Sequence of chain 1.A:
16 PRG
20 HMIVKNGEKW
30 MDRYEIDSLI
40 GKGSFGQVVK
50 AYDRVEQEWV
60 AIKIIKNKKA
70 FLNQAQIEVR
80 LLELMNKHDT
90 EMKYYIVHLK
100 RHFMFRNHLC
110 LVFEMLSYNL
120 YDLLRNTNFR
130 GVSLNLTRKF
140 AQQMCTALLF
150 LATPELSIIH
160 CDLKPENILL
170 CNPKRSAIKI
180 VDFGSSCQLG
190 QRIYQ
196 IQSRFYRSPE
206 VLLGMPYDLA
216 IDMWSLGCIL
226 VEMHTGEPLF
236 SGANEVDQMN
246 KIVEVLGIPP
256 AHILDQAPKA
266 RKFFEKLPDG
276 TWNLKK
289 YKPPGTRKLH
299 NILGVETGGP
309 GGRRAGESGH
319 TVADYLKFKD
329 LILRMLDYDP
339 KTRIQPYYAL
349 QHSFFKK

Binding-site contacts:
Ligand atom N5 contacts residue ASP181 of chain 1.A at 3.2 Å.
Ligand atom C15 contacts residue PHE112 of chain 1.A at 3.8 Å (hydrophobic).
Ligand atom N5 contacts residue LYS62 of chain 1.A at 3.0 Å (salt-bridge).
Ligand atom C4 contacts residue LEU168 of chain 1.A at 3.8 Å (hydrophobic).
Ligand atom C14 contacts residue GLU77 of chain 1.A at 3.9 Å.
Ligand atom C10 contacts residue LEU168 of chain 1.A at 3.6 Å (hydrophobic).
Ligand atom C6 contacts residue LEU115 of chain 1.A at 4.0 Å (hydrophobic).
Ligand atom N4 contacts residue PHE44 of chain 1.A at 3.6 Å.
Ligand atom N6 contacts residue GLU77 of chain 1.A at 2.9 Å (salt-bridge).
Ligand atom C1 contacts residue ILE39 of chain 1.A at 3.1 Å (hydrophobic).
Ligand atom C5 contacts residue LEU115 of chain 1.A at 3.3 Å (hydrophobic).
Ligand atom N6 contacts residue PHE112 of chain 1.A at 3.3 Å.
Ligand atom C7 contacts residue ALA60 of chain 1.A at 3.7 Å (hydrophobic).
Ligand atom C13 contacts residue LYS62 of chain 1.A at 3.7 Å.
Ligand atom C6 contacts residue LEU168 of chain 1.A at 3.9 Å (hydrophobic).
Ligand atom C14 contacts residue PHE112 of chain 1.A at 3.9 Å (hydrophobic).
Ligand atom N4 contacts residue LYS62 of chain 1.A at 3.6 Å (salt-bridge).
Ligand atom C8 contacts residue PHE112 of chain 1.A at 3.8 Å (hydrophobic).
Ligand atom C11 contacts residue VAL180 of chain 1.A at 3.9 Å (hydrophobic).
Ligand atom N2 contacts residue LEU115 of chain 1.A at 3.0 Å (h-bond).
Ligand atom C14 contacts residue VAL180 of chain 1.A at 4.0 Å (hydrophobic).
Ligand atom N1 contacts residue LEU168 of chain 1.A at 3.5 Å.
Ligand atom C18 contacts residue VAL180 of chain 1.A at 3.6 Å (hydrophobic).
Ligand atom N6 contacts residue LYS62 of chain 1.A at 4.0 Å.
Ligand atom C4 contacts residue LEU115 of chain 1.A at 3.9 Å (hydrophobic).
Ligand atom C14 contacts residue LYS62 of chain 1.A at 3.9 Å.
Ligand atom N6 contacts residue ASP181 of chain 1.A at 3.1 Å (salt-bridge).
Ligand atom N4 contacts residue ASP181 of chain 1.A at 3.0 Å (salt-bridge).
Ligand atom C15 contacts residue VAL180 of chain 1.A at 3.6 Å (hydrophobic).
Ligand atom C18 contacts residue GLU165 of chain 1.A at 3.7 Å.
Ligand atom C3 contacts residue LEU168 of chain 1.A at 3.9 Å (hydrophobic).
Ligand atom C19 contacts residue ASN166 of chain 1.A at 3.7 Å.
Ligand atom N2 contacts residue LEU168 of chain 1.A at 4.0 Å.
Ligand atom N2 contacts residue MET114 of chain 1.A at 4.0 Å.
Ligand atom C13 contacts residue ASP181 of chain 1.A at 3.9 Å.
Ligand atom C6 contacts residue ALA60 of chain 1.A at 3.8 Å (hydrophobic).
Ligand atom N5 contacts residue GLU77 of chain 1.A at 4.0 Å.
Ligand atom C5 contacts residue SER116 of chain 1.A at 3.7 Å.
Ligand atom C7 contacts residue GLU113 of chain 1.A at 3.3 Å.
Ligand atom C14 contacts residue ASP181 of chain 1.A at 3.3 Å.

This protein binds this small molecule.
Small molecule (SMILES): Cc1nc2ccc(-c3cc(N)nc(N)c3)nc2n1C[C@@H](C)Oc1ccccn1